This small molecule binds to this protein.
Small molecule (SMILES): Cc1cc(C)nc(SCC(=O)/N=c2/[nH]cc(Cc3cccc(C(F)(F)F)c3)s2)n1

Sequence of chain 4.A:
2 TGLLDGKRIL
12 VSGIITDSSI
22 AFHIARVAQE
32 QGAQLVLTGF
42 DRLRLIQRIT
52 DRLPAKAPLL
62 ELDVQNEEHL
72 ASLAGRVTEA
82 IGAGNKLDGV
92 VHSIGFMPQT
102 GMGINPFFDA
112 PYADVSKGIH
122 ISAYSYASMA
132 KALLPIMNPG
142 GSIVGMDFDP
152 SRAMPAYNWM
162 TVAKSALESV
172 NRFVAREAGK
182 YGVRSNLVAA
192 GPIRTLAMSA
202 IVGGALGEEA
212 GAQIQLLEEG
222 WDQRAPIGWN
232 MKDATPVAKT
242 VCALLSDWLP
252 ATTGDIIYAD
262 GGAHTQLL

Binding-site contacts:
Ligand atom C9 contacts residue MET98 of chain 4.A at 3.7 Å (hydrophobic).
Ligand atom F1 contacts residue ALA198 of chain 4.A at 3.5 Å.
Ligand atom C18 contacts residue MET199 of chain 4.A at 3.5 Å (hydrophobic).
Ligand atom C6 contacts residue PHE97 of chain 4.A at 4.0 Å (hydrophobic).
Ligand atom S1 contacts residue MET98 of chain 4.A at 3.4 Å (h-bond).
Ligand atom S contacts residue GLY96 of chain 4.A at 3.4 Å (h-bond).
Ligand atom C11 contacts residue GLN100 of chain 4.A at 4.1 Å.
Ligand atom C5 contacts residue NAD1 of chain 4.B at 3.8 Å.
Ligand atom C10 contacts residue MET98 of chain 4.A at 3.5 Å (hydrophobic).
Ligand atom O contacts residue PHE97 of chain 4.A at 3.3 Å.
Ligand atom C2 contacts residue TYR158 of chain 4.A at 4.1 Å (hydrophobic).
Ligand atom C12 contacts residue LEU207 of chain 4.A at 3.9 Å (hydrophobic).
Ligand atom F1 contacts residue ALA201 of chain 4.A at 3.9 Å.
Ligand atom S contacts residue NAD1 of chain 4.B at 3.4 Å (h-bond).
Ligand atom C10 contacts residue GLN100 of chain 4.A at 4.0 Å.
Ligand atom C1 contacts residue NAD1 of chain 4.B at 3.6 Å.
Ligand atom N1 contacts residue NAD1 of chain 4.B at 2.7 Å (h-bond).
Ligand atom C13 contacts residue LEU207 of chain 4.A at 3.9 Å (hydrophobic).
Ligand atom C9 contacts residue PHE97 of chain 4.A at 4.0 Å (hydrophobic).
Ligand atom C7 contacts residue PHE97 of chain 4.A at 4.1 Å (hydrophobic).
Ligand atom O contacts residue MET98 of chain 4.A at 3.8 Å.
Ligand atom C5 contacts residue GLY96 of chain 4.A at 3.3 Å.
Ligand atom C17 contacts residue ALA206 of chain 4.A at 4.0 Å (hydrophobic).
Ligand atom C contacts residue PHE149 of chain 4.A at 4.0 Å (hydrophobic).
Ligand atom C6 contacts residue GLY96 of chain 4.A at 3.5 Å.
Ligand atom F1 contacts residue ALA206 of chain 4.A at 4.0 Å.
Ligand atom F contacts residue ALA201 of chain 4.A at 4.0 Å.
Ligand atom F1 contacts residue ILE202 of chain 4.A at 3.1 Å.
Ligand atom O contacts residue GLY96 of chain 4.A at 3.6 Å (h-bond).
Ligand atom C11 contacts residue LEU207 of chain 4.A at 4.1 Å (hydrophobic).
Ligand atom C12 contacts residue GLN100 of chain 4.A at 3.4 Å.
Ligand atom C14 contacts residue LEU207 of chain 4.A at 4.0 Å (hydrophobic).
Ligand atom F2 contacts residue ALA206 of chain 4.A at 2.9 Å.
Ligand atom C contacts residue NAD1 of chain 4.B at 3.7 Å.
Ligand atom C4 contacts residue NAD1 of chain 4.B at 3.5 Å.
Ligand atom C13 contacts residue GLN100 of chain 4.A at 3.5 Å.
Ligand atom S1 contacts residue PHE97 of chain 4.A at 4.0 Å.
Ligand atom C17 contacts residue ALA201 of chain 4.A at 4.1 Å (hydrophobic).
Ligand atom C18 contacts residue ILE202 of chain 4.A at 4.0 Å (hydrophobic).
Ligand atom F2 contacts residue ALA201 of chain 4.A at 3.6 Å.